Sequence of chain 1.C:
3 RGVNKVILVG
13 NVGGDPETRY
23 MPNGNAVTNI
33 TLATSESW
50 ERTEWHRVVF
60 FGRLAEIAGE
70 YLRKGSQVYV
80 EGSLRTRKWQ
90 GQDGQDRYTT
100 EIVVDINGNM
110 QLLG

Sequence of chain 1.B:
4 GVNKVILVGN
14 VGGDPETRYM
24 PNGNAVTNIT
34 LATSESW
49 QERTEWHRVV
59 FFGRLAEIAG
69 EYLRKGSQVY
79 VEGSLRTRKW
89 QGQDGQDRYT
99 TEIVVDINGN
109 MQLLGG

Binding-site contacts:
Ligand atom O30 contacts residue ASN106 of chain 1.C at 3.6 Å (h-bond).
Ligand atom C1 contacts residue GLY107 of chain 1.C at 3.6 Å.
Ligand atom C9 contacts residue ASN106 of chain 1.C at 3.9 Å.
Ligand atom O27 contacts residue GLY107 of chain 1.B at 2.5 Å (h-bond).
Ligand atom O24 contacts residue ARG62 of chain 1.B at 3.0 Å (salt-bridge).
Ligand atom C16 contacts residue ILE105 of chain 1.B at 3.3 Å (hydrophobic).
Ligand atom C2 contacts residue ASN106 of chain 1.C at 3.7 Å.
Ligand atom O25 contacts residue ILE105 of chain 1.B at 3.6 Å.
Ligand atom C3 contacts residue ASN106 of chain 1.C at 3.8 Å.
Ligand atom C4 contacts residue ASN106 of chain 1.B at 3.3 Å.
Ligand atom O30 contacts residue LYS7 of chain 1.B at 3.9 Å.
Ligand atom C3 contacts residue ASN106 of chain 1.B at 3.0 Å.
Ligand atom C14 contacts residue ILE105 of chain 1.B at 1.9 Å (hydrophobic).
Ligand atom C9 contacts residue ASN106 of chain 1.B at 2.8 Å.
Ligand atom O13 contacts residue ASN106 of chain 1.C at 3.7 Å.
Ligand atom O23 contacts residue ILE105 of chain 1.B at 3.7 Å.
Ligand atom C10 contacts residue GLY107 of chain 1.B at 3.3 Å.
Ligand atom C5 contacts residue ILE105 of chain 1.C at 3.8 Å (hydrophobic).
Ligand atom O30 contacts residue GLU80 of chain 1.C at 3.1 Å (salt-bridge).
Ligand atom C2 contacts residue ASN106 of chain 1.B at 3.5 Å.
Ligand atom C5 contacts residue ASN106 of chain 1.B at 3.2 Å.
Ligand atom C15 contacts residue ILE105 of chain 1.B at 2.8 Å (hydrophobic).
Ligand atom C6 contacts residue ASN106 of chain 1.B at 3.8 Å.
Ligand atom O13 contacts residue GLU80 of chain 1.B at 3.4 Å (salt-bridge).
Ligand atom C10 contacts residue ILE105 of chain 1.B at 3.4 Å (hydrophobic).
Ligand atom C11 contacts residue ASN106 of chain 1.B at 3.4 Å.
Ligand atom C11 contacts residue ILE105 of chain 1.B at 2.4 Å (hydrophobic).
Ligand atom O12 contacts residue ASN106 of chain 1.B at 3.2 Å.
Ligand atom C17 contacts residue ARG62 of chain 1.B at 3.9 Å.
Ligand atom C17 contacts residue ILE105 of chain 1.B at 2.9 Å (hydrophobic).
Ligand atom O12 contacts residue ILE105 of chain 1.B at 2.8 Å (h-bond).
Ligand atom O23 contacts residue ARG62 of chain 1.B at 3.3 Å (salt-bridge).
Ligand atom O30 contacts residue ASN106 of chain 1.B at 3.7 Å.
Ligand atom O27 contacts residue ILE105 of chain 1.B at 3.8 Å.
Ligand atom C10 contacts residue ASN106 of chain 1.B at 3.4 Å.
Ligand atom O13 contacts residue ASN106 of chain 1.B at 3.1 Å (h-bond).
Ligand atom O24 contacts residue ILE105 of chain 1.B at 2.9 Å.
Ligand atom C19 contacts residue GLY107 of chain 1.B at 3.2 Å.
Ligand atom C18 contacts residue ILE105 of chain 1.B at 2.8 Å (hydrophobic).
Ligand atom C19 contacts residue ILE105 of chain 1.B at 1.9 Å (hydrophobic).

The small molecule below binds the protein below.
Small molecule (SMILES): O=c1c(O)c(-c2cc(O)c(O)c(O)c2)oc2cc(O)cc(O)c12